Binding-site contacts:
Ligand atom C10 contacts residue TYR156 of chain 1.B at 3.6 Å (hydrophobic).
Ligand atom CL1 contacts residue TYR146 of chain 1.B at 3.5 Å.
Ligand atom O1 contacts residue NAD1 of chain 1.E at 3.1 Å (h-bond).
Ligand atom C13 contacts residue PHE203 of chain 1.B at 3.9 Å (hydrophobic).
Ligand atom C2 contacts residue ALA196 of chain 1.B at 3.4 Å (hydrophobic).
Ligand atom CL1 contacts residue NAD1 of chain 1.E at 3.6 Å.
Ligand atom C3 contacts residue ALA196 of chain 1.B at 4.0 Å (hydrophobic).
Ligand atom N1 contacts residue ALA196 of chain 1.B at 3.7 Å.
Ligand atom C11 contacts residue ILE200 of chain 1.B at 4.0 Å (hydrophobic).
Ligand atom C12 contacts residue ILE200 of chain 1.B at 3.7 Å (hydrophobic).
Ligand atom C11 contacts residue NAD1 of chain 1.E at 3.7 Å.
Ligand atom BR1 contacts residue LEU100 of chain 1.B at 3.6 Å.
Ligand atom C13 contacts residue ILE200 of chain 1.B at 3.7 Å (hydrophobic).
Ligand atom C9 contacts residue NAD1 of chain 1.E at 3.7 Å.
Ligand atom C3 contacts residue GLY93 of chain 1.B at 3.6 Å.
Ligand atom C1 contacts residue GLY93 of chain 1.B at 3.3 Å.
Ligand atom O2 contacts residue NAD1 of chain 1.E at 2.5 Å (h-bond).
Ligand atom BR1 contacts residue ALA95 of chain 1.B at 3.3 Å.
Ligand atom C13 contacts residue NAD1 of chain 1.E at 3.2 Å.
Ligand atom C1 contacts residue NAD1 of chain 1.E at 3.7 Å.
Ligand atom O2 contacts residue LYS163 of chain 1.B at 3.8 Å.
Ligand atom C12 contacts residue NAD1 of chain 1.E at 3.5 Å.
Ligand atom O1 contacts residue ALA196 of chain 1.B at 3.8 Å.
Ligand atom C2 contacts residue GLY93 of chain 1.B at 3.9 Å.
Ligand atom C7 contacts residue NAD1 of chain 1.E at 3.8 Å.
Ligand atom C10 contacts residue NAD1 of chain 1.E at 3.4 Å.
Ligand atom C5 contacts residue LEU100 of chain 1.B at 4.0 Å (hydrophobic).
Ligand atom C11 contacts residue TYR156 of chain 1.B at 3.6 Å (hydrophobic).
Ligand atom C11 contacts residue TYR146 of chain 1.B at 3.9 Å (hydrophobic).
Ligand atom C13 contacts residue ALA197 of chain 1.B at 3.8 Å (hydrophobic).
Ligand atom O2 contacts residue TYR156 of chain 1.B at 2.6 Å (h-bond).
Ligand atom C8 contacts residue NAD1 of chain 1.E at 3.6 Å.
Ligand atom N1 contacts residue GLY93 of chain 1.B at 3.1 Å (h-bond).
Ligand atom C6 contacts residue ALA196 of chain 1.B at 3.9 Å (hydrophobic).
Ligand atom C1 contacts residue ALA196 of chain 1.B at 3.3 Å (hydrophobic).
Ligand atom N1 contacts residue NAD1 of chain 1.E at 3.2 Å.
Ligand atom C9 contacts residue ALA197 of chain 1.B at 3.9 Å (hydrophobic).
Ligand atom C9 contacts residue ILE200 of chain 1.B at 4.0 Å (hydrophobic).
Ligand atom C7 contacts residue ALA196 of chain 1.B at 3.8 Å (hydrophobic).
Ligand atom CL1 contacts residue PHE203 of chain 1.B at 3.8 Å.

This small molecule binds to this protein.
Small molecule (SMILES): N#Cc1cc(Br)ccc1Oc1ccc(Cl)cc1O

Sequence of chain 1.B:
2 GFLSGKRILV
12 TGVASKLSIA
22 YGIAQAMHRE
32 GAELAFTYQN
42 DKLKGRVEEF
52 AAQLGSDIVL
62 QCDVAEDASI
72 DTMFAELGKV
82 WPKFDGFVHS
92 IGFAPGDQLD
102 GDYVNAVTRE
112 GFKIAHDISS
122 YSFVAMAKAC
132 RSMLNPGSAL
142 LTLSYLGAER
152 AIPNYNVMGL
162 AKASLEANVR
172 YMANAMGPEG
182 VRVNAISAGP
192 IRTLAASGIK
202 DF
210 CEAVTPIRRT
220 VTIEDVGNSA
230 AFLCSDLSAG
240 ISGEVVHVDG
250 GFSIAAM